The small molecule below binds the protein below.
Small molecule (SMILES): OC[C@H]1O[C@@H](O)[C@H](O)[C@@H](O)[C@H]1O

Sequence of chain 1.BA:
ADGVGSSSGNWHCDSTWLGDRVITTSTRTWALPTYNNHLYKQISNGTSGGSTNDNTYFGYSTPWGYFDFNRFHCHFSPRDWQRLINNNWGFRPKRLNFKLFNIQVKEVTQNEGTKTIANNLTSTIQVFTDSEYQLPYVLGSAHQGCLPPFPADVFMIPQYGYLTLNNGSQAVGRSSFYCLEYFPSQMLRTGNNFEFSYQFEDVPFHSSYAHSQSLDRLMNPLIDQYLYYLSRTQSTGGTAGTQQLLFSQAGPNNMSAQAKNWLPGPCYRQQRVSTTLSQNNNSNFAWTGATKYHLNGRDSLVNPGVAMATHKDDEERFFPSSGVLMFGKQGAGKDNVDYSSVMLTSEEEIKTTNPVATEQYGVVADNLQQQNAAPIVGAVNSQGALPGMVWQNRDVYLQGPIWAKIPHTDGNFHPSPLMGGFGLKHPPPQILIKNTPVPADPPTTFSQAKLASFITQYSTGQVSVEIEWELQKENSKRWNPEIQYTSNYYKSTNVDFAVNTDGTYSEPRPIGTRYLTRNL

Sequence of chain 1.C:
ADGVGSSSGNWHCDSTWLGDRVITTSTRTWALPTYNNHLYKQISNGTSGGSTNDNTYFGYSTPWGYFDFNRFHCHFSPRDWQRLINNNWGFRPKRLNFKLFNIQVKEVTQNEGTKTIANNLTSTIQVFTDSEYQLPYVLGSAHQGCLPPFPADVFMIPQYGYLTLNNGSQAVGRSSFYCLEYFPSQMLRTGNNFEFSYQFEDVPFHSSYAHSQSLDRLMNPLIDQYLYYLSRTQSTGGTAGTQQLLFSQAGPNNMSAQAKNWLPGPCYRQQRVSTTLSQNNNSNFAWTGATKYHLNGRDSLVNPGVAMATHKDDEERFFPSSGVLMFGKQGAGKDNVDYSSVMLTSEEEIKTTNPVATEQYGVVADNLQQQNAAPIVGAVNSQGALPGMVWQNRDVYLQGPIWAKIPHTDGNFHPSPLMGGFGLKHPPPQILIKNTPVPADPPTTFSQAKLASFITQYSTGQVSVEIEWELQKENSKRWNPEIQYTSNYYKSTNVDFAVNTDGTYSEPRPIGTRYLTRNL

Binding-site contacts:
Ligand atom O3 contacts residue ASN254 of chain 1.C at 3.8 Å.
Ligand atom C3 contacts residue TRP287 of chain 1.BA at 4.3 Å (hydrophobic).
Ligand atom O2 contacts residue ASN55 of chain 1.BA at 3.5 Å (h-bond).
Ligand atom C2 contacts residue TRP287 of chain 1.BA at 3.8 Å (hydrophobic).
Ligand atom O3 contacts residue ALA257 of chain 1.C at 4.5 Å.
Ligand atom C3 contacts residue ASN254 of chain 1.C at 4.1 Å.
Ligand atom O2 contacts residue THR52 of chain 1.BA at 4.4 Å.
Ligand atom O5 contacts residue TRP287 of chain 1.BA at 3.3 Å.
Ligand atom C4 contacts residue TRP287 of chain 1.BA at 3.4 Å (hydrophobic).
Ligand atom O2 contacts residue ASN254 of chain 1.C at 4.0 Å.
Ligand atom C1 contacts residue TRP287 of chain 1.BA at 3.8 Å (hydrophobic).
Ligand atom C6 contacts residue TRP287 of chain 1.BA at 3.8 Å (hydrophobic).
Ligand atom O1 contacts residue TRP287 of chain 1.BA at 3.0 Å (h-bond).
Ligand atom C5 contacts residue TRP287 of chain 1.BA at 3.9 Å (hydrophobic).
Ligand atom O2 contacts residue SER256 of chain 1.C at 4.0 Å.
Ligand atom O3 contacts residue TRP287 of chain 1.BA at 3.8 Å.
Ligand atom O4 contacts residue TRP287 of chain 1.BA at 2.1 Å.